Binding-site contacts:
Ligand atom C4 contacts residue SER37 of chain 1.B at 4.0 Å.
Ligand atom O6 contacts residue SER37 of chain 1.B at 4.0 Å.
Ligand atom O1B contacts residue MET20 of chain 1.A at 3.6 Å.
Ligand atom C1 contacts residue MET20 of chain 1.A at 3.8 Å (hydrophobic).
Ligand atom C1 contacts residue LEU68 of chain 1.B at 4.0 Å (hydrophobic).
Ligand atom O1B contacts residue ARG64 of chain 1.B at 3.0 Å (salt-bridge).
Ligand atom C1 contacts residue GLU56 of chain 1.A at 3.9 Å.
Ligand atom O2 contacts residue LYS67 of chain 1.B at 2.9 Å (salt-bridge).
Ligand atom C1 contacts residue ARG64 of chain 1.B at 3.5 Å.
Ligand atom O1A contacts residue MET20 of chain 1.A at 3.3 Å (h-bond).
Ligand atom C8 contacts residue GLU56 of chain 1.A at 3.1 Å.
Ligand atom C5 contacts residue SER37 of chain 1.B at 3.6 Å.
Ligand atom O4 contacts residue SER37 of chain 1.B at 3.7 Å.
Ligand atom C2 contacts residue GLU56 of chain 1.A at 3.3 Å.
Ligand atom O1A contacts residue ARG64 of chain 1.B at 2.9 Å (salt-bridge).
Ligand atom O6 contacts residue THR34 of chain 1.B at 3.3 Å (h-bond).
Ligand atom O9 contacts residue ASP12 of chain 1.A at 3.0 Å (salt-bridge).
Ligand atom C2 contacts residue LYS67 of chain 1.B at 3.9 Å.
Ligand atom O7 contacts residue THR34 of chain 1.B at 3.1 Å (h-bond).
Ligand atom O1B contacts residue LEU68 of chain 1.B at 3.9 Å.
Ligand atom O1B contacts residue THR34 of chain 1.B at 3.0 Å (h-bond).
Ligand atom O9 contacts residue THR54 of chain 1.A at 4.0 Å.
Ligand atom C9 contacts residue VN41 of chain 1.F at 3.0 Å.
Ligand atom O9 contacts residue GLU56 of chain 1.A at 3.3 Å.
Ligand atom C1 contacts residue THR34 of chain 1.B at 3.7 Å.
Ligand atom O7 contacts residue SER37 of chain 1.B at 3.7 Å.
Ligand atom C6 contacts residue GLU56 of chain 1.A at 3.5 Å.
Ligand atom O1A contacts residue LYS67 of chain 1.B at 2.8 Å (salt-bridge).
Ligand atom O2 contacts residue GLU56 of chain 1.A at 2.4 Å (salt-bridge).
Ligand atom O6 contacts residue GLU56 of chain 1.A at 3.1 Å (salt-bridge).
Ligand atom O1B contacts residue SER37 of chain 1.B at 3.7 Å.
Ligand atom O1A contacts residue GLU56 of chain 1.A at 3.8 Å.
Ligand atom C3 contacts residue SER37 of chain 1.B at 3.6 Å.
Ligand atom C1 contacts residue LYS67 of chain 1.B at 3.8 Å.
Ligand atom C7 contacts residue GLU56 of chain 1.A at 4.0 Å.
Ligand atom C3 contacts residue LEU68 of chain 1.B at 3.9 Å (hydrophobic).
Ligand atom O9 contacts residue VN41 of chain 1.F at 2.5 Å.
Ligand atom C7 contacts residue THR34 of chain 1.B at 4.0 Å.
Ligand atom C8 contacts residue THR34 of chain 1.B at 3.9 Å.
Ligand atom O8 contacts residue GLU56 of chain 1.A at 2.3 Å (salt-bridge).

Sequence of chain 1.A:
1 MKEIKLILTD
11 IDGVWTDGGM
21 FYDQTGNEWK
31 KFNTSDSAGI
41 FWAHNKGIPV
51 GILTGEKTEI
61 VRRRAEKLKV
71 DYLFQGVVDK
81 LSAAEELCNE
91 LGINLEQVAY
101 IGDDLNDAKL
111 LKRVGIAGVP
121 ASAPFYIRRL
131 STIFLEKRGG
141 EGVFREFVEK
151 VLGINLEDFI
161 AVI

This small molecule binds to this protein.
Small molecule (SMILES): O=C(O)[C@]1(O)C[C@H](O)[C@@H](O)[C@H]([C@H](O)[C@H](O)CO)O1

Sequence of chain 1.B:
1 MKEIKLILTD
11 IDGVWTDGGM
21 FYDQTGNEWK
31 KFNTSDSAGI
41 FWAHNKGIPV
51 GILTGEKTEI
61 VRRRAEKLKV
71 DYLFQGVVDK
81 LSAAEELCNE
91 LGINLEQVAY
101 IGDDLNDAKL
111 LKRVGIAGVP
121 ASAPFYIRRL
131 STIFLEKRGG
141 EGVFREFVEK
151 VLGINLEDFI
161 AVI